Sequence of chain 1.B:
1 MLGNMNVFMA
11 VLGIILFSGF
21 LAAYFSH

Binding-site contacts:
Ligand atom C11 contacts residue ALA23 of chain 1.B at 4.0 Å (hydrophobic).
Ligand atom C1 contacts residue TRP204 of chain 1.A at 4.5 Å (hydrophobic).
Ligand atom C19 contacts residue GLN299 of chain 1.A at 4.4 Å.
Ligand atom C12 contacts residue TRP204 of chain 1.A at 4.1 Å (hydrophobic).
Ligand atom C11 contacts residue TYR205 of chain 1.A at 4.4 Å (hydrophobic).
Ligand atom C25 contacts residue ALA200 of chain 1.A at 4.0 Å (hydrophobic).
Ligand atom C9 contacts residue TRP204 of chain 1.A at 4.5 Å (hydrophobic).
Ligand atom C26 contacts residue OLC1 of chain 1.C at 4.0 Å.
Ligand atom C21 contacts residue ALA23 of chain 1.B at 4.5 Å (hydrophobic).
Ligand atom C1 contacts residue TYR205 of chain 1.A at 3.2 Å (hydrophobic).
Ligand atom C21 contacts residue ALA200 of chain 1.A at 4.2 Å (hydrophobic).
Ligand atom C19 contacts residue ALA23 of chain 1.B at 3.8 Å (hydrophobic).
Ligand atom C21 contacts residue PHE20 of chain 1.B at 3.4 Å (hydrophobic).
Ligand atom C7 contacts residue TRP204 of chain 1.A at 4.4 Å (hydrophobic).
Ligand atom C12 contacts residue ALA23 of chain 1.B at 4.1 Å (hydrophobic).
Ligand atom C22 contacts residue PHE20 of chain 1.B at 4.3 Å (hydrophobic).
Ligand atom C2 contacts residue TRP204 of chain 1.A at 4.4 Å (hydrophobic).
Ligand atom C18 contacts residue PHE20 of chain 1.B at 3.4 Å (hydrophobic).
Ligand atom C16 contacts residue TRP204 of chain 1.A at 4.3 Å (hydrophobic).
Ligand atom C17 contacts residue TRP204 of chain 1.A at 4.0 Å (hydrophobic).
Ligand atom C10 contacts residue TYR205 of chain 1.A at 4.2 Å (hydrophobic).
Ligand atom C23 contacts residue PHE20 of chain 1.B at 3.6 Å (hydrophobic).
Ligand atom C21 contacts residue VAL201 of chain 1.A at 3.7 Å (hydrophobic).
Ligand atom C15 contacts residue TRP204 of chain 1.A at 4.4 Å (hydrophobic).
Ligand atom C18 contacts residue ALA23 of chain 1.B at 3.9 Å (hydrophobic).
Ligand atom C11 contacts residue GLN299 of chain 1.A at 4.2 Å.
Ligand atom C19 contacts residue SER26 of chain 1.B at 4.4 Å.
Ligand atom C20 contacts residue TRP204 of chain 1.A at 4.5 Å (hydrophobic).
Ligand atom C18 contacts residue TYR24 of chain 1.B at 3.7 Å (hydrophobic).
Ligand atom C2 contacts residue TYR205 of chain 1.A at 4.2 Å (hydrophobic).
Ligand atom C26 contacts residue PHE20 of chain 1.B at 4.4 Å (hydrophobic).
Ligand atom C19 contacts residue TYR205 of chain 1.A at 3.9 Å (hydrophobic).
Ligand atom C20 contacts residue PHE20 of chain 1.B at 3.9 Å (hydrophobic).
Ligand atom C26 contacts residue ALA200 of chain 1.A at 4.5 Å (hydrophobic).
Ligand atom C14 contacts residue TRP204 of chain 1.A at 4.2 Å (hydrophobic).
Ligand atom C22 contacts residue ALA200 of chain 1.A at 3.7 Å (hydrophobic).
Ligand atom C27 contacts residue ALA200 of chain 1.A at 4.4 Å (hydrophobic).
Ligand atom C22 contacts residue TRP204 of chain 1.A at 3.8 Å (hydrophobic).

Sequence of chain 1.A:
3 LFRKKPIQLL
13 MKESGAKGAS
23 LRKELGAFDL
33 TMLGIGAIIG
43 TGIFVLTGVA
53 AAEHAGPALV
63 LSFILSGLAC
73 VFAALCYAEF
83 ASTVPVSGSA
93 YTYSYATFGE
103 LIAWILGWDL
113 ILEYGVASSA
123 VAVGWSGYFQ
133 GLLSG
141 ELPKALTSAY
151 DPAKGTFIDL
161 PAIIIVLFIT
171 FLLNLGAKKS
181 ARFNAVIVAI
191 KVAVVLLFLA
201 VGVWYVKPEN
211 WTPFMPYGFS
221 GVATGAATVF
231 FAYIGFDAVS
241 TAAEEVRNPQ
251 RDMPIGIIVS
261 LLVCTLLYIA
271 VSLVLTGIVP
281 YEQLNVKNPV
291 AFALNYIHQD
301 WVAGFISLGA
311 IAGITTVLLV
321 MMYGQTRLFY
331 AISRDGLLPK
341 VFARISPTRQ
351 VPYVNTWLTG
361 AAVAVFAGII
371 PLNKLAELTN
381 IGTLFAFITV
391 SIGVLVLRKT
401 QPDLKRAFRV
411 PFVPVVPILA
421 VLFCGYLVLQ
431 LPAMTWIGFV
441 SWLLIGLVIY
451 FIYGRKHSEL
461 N

This protein binds this small molecule.
Small molecule (SMILES): CC(C)CCC[C@@H](C)[C@H]1CC[C@H]2[C@@H]3CC=C4C[C@@H](O)CC[C@]4(C)[C@H]3CC[C@]12C